This protein binds this small molecule.
Small molecule (SMILES): Cc1ccc(OCC(=O)N2CC[NH+](C)CC2)cc1

Binding-site contacts:
Ligand atom C5 contacts residue PRO300 of chain 1.A at 4.5 Å (hydrophobic).
Ligand atom C9 contacts residue GLY297 of chain 1.A at 3.4 Å.
Ligand atom O contacts residue ALA298 of chain 1.A at 4.5 Å.
Ligand atom C2 contacts residue PRO300 of chain 1.A at 4.4 Å (hydrophobic).
Ligand atom C6 contacts residue PRO300 of chain 1.A at 3.8 Å (hydrophobic).
Ligand atom C7 contacts residue GLY297 of chain 1.A at 3.4 Å.
Ligand atom C7 contacts residue ASN299 of chain 1.A at 3.9 Å.
Ligand atom C5 contacts residue GLY297 of chain 1.A at 3.7 Å.
Ligand atom N contacts residue GLY297 of chain 1.A at 3.9 Å.
Ligand atom C8 contacts residue GLY297 of chain 1.A at 4.0 Å.
Ligand atom C3 contacts residue ASN299 of chain 1.A at 3.6 Å.
Ligand atom C2 contacts residue ASN299 of chain 1.A at 3.8 Å.
Ligand atom C7 contacts residue ASP145 of chain 1.A at 4.4 Å.
Ligand atom C5 contacts residue ALA298 of chain 1.A at 3.9 Å (hydrophobic).
Ligand atom C4 contacts residue ALA298 of chain 1.A at 4.4 Å (hydrophobic).
Ligand atom C4 contacts residue ASN299 of chain 1.A at 3.5 Å.
Ligand atom O contacts residue ASP145 of chain 1.A at 3.8 Å.
Ligand atom C6 contacts residue ALA298 of chain 1.A at 4.3 Å (hydrophobic).
Ligand atom C3 contacts residue ASP145 of chain 1.A at 4.2 Å.
Ligand atom C1 contacts residue PRO300 of chain 1.A at 3.7 Å (hydrophobic).
Ligand atom C10 contacts residue GLY297 of chain 1.A at 3.5 Å.
Ligand atom O contacts residue ASN299 of chain 1.A at 3.7 Å.
Ligand atom C7 contacts residue ALA298 of chain 1.A at 4.3 Å (hydrophobic).
Ligand atom C5 contacts residue ASN299 of chain 1.A at 3.5 Å.
Ligand atom O contacts residue GLY297 of chain 1.A at 4.4 Å.
Ligand atom C6 contacts residue ASN299 of chain 1.A at 3.9 Å.
Ligand atom C contacts residue PRO300 of chain 1.A at 3.7 Å (hydrophobic).
Ligand atom C1 contacts residue ASN299 of chain 1.A at 4.2 Å.

Sequence of chain 1.A:
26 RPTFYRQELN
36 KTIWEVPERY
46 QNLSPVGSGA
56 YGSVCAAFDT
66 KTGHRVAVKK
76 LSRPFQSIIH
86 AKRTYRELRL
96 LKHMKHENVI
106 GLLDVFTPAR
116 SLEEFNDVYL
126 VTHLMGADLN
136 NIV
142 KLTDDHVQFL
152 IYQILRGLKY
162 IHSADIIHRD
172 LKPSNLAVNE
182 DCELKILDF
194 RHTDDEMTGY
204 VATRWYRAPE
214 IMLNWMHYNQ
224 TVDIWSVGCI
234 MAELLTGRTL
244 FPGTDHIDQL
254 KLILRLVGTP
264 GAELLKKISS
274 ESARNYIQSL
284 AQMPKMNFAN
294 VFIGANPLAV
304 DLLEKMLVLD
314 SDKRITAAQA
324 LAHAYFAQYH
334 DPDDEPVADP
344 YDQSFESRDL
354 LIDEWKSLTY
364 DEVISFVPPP